Binding-site contacts:
Ligand atom C1 contacts residue ASN324 of chain 1.R at 1.4 Å.
Ligand atom C2 contacts residue ASN324 of chain 1.R at 2.4 Å.
Ligand atom N2 contacts residue ASN324 of chain 1.R at 2.9 Å (h-bond).
Ligand atom C7 contacts residue ASN324 of chain 1.R at 3.8 Å.
Ligand atom O5 contacts residue ASN324 of chain 1.R at 2.4 Å (h-bond).
Ligand atom C5 contacts residue ASN324 of chain 1.R at 3.7 Å.
Ligand atom C3 contacts residue ASN324 of chain 1.R at 3.8 Å.
Ligand atom O7 contacts residue ASN324 of chain 1.R at 4.3 Å.
Ligand atom C4 contacts residue ASN324 of chain 1.R at 4.2 Å.

The protein below binds the small molecule below.
Small molecule (SMILES): CC(=O)N[C@@H]1[C@@H](O)[C@H](O)[C@@H](CO)O[C@H]1O

Sequence of chain 1.R:
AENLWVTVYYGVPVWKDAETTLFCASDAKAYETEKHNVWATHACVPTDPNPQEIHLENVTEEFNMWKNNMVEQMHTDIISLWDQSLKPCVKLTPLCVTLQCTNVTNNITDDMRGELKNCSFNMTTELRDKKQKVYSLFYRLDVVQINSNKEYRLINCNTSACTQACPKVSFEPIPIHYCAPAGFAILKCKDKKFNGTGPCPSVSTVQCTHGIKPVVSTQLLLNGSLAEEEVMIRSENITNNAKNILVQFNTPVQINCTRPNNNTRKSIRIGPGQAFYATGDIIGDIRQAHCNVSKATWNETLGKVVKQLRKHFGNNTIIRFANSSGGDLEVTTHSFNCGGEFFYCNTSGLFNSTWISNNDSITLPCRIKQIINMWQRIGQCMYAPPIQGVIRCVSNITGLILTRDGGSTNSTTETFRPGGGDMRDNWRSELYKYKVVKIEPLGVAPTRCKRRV